Sequence of chain 1.B:
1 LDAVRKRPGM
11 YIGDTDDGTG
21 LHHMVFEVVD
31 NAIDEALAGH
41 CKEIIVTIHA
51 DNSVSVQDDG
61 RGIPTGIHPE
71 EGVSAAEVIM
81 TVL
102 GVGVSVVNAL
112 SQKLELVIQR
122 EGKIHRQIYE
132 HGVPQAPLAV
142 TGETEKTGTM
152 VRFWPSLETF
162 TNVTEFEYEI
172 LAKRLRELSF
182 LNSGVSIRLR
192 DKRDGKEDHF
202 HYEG

The protein below binds the small molecule below.
Small molecule (SMILES): Nc1nc2ccccc2[nH]1

Binding-site contacts:
Ligand atom CAC contacts residue HIS132 of chain 1.B at 4.0 Å.
Ligand atom CAH contacts residue HIS132 of chain 1.A at 3.2 Å.
Ligand atom CAE contacts residue HIS132 of chain 1.A at 3.8 Å.
Ligand atom CAD contacts residue HIS132 of chain 1.A at 3.7 Å.
Ligand atom CAE contacts residue HIS132 of chain 1.B at 4.0 Å.
Ligand atom CAB contacts residue ARG5 of chain 1.A at 3.9 Å.
Ligand atom CAE contacts residue GLU159 of chain 1.B at 4.5 Å.
Ligand atom CAD contacts residue HIS132 of chain 1.B at 3.8 Å.
Ligand atom NAF contacts residue GLU159 of chain 1.A at 2.8 Å (salt-bridge).
Ligand atom CAI contacts residue HIS132 of chain 1.A at 3.4 Å.
Ligand atom CAI contacts residue HIS132 of chain 1.B at 3.6 Å.
Ligand atom CAI contacts residue GLU159 of chain 1.A at 4.0 Å.
Ligand atom CAD contacts residue ARG5 of chain 1.A at 4.5 Å.
Ligand atom CAB contacts residue ARG5 of chain 1.B at 4.3 Å.
Ligand atom CAH contacts residue HIS132 of chain 1.B at 3.2 Å.
Ligand atom CAB contacts residue HIS132 of chain 1.A at 3.8 Å.
Ligand atom NAA contacts residue GLU159 of chain 1.A at 2.8 Å (salt-bridge).
Ligand atom CAJ contacts residue HIS132 of chain 1.B at 3.5 Å.
Ligand atom CAH contacts residue GLU159 of chain 1.B at 3.7 Å.
Ligand atom NAA contacts residue HIS132 of chain 1.B at 3.3 Å (h-bond).
Ligand atom NAG contacts residue HIS132 of chain 1.B at 3.5 Å (h-bond).
Ligand atom NAA contacts residue GLU159 of chain 1.B at 3.1 Å (salt-bridge).
Ligand atom CAC contacts residue ARG5 of chain 1.B at 3.8 Å.
Ligand atom NAF contacts residue HIS132 of chain 1.A at 3.4 Å (h-bond).
Ligand atom CAC contacts residue HIS132 of chain 1.A at 3.8 Å.
Ligand atom CAH contacts residue GLU159 of chain 1.A at 3.6 Å.
Ligand atom NAG contacts residue GLU159 of chain 1.B at 2.9 Å (salt-bridge).
Ligand atom CAB contacts residue HIS132 of chain 1.B at 3.8 Å.
Ligand atom NAF contacts residue HIS132 of chain 1.B at 3.3 Å.
Ligand atom NAG contacts residue HIS132 of chain 1.A at 3.2 Å.
Ligand atom CAJ contacts residue GLU159 of chain 1.B at 4.0 Å.
Ligand atom NAA contacts residue HIS132 of chain 1.A at 3.3 Å (h-bond).
Ligand atom CAJ contacts residue HIS132 of chain 1.A at 3.4 Å.

Sequence of chain 1.A:
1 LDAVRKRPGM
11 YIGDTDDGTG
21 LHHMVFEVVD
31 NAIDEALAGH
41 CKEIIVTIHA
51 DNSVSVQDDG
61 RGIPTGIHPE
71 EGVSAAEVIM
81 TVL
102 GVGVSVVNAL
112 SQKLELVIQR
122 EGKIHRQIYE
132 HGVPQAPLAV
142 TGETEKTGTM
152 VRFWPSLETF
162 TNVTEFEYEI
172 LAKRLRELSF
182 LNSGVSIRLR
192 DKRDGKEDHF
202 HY